Sequence of chain 1.A:
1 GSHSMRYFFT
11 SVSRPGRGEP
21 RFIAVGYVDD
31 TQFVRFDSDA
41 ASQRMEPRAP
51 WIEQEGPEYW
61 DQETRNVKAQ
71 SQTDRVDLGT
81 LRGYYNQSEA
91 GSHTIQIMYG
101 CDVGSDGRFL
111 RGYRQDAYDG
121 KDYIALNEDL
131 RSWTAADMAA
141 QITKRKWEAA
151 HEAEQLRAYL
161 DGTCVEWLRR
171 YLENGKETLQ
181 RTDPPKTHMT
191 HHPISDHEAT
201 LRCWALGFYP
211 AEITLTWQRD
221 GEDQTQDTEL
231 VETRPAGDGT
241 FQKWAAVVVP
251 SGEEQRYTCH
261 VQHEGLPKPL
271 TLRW

Binding-site contacts:
Ligand atom C contacts residue LYS146 of chain 1.A at 3.4 Å.
Ligand atom CB contacts residue ASP77 of chain 1.A at 3.4 Å.
Ligand atom N contacts residue GLU63 of chain 1.A at 2.9 Å (salt-bridge).
Ligand atom CA contacts residue GLU63 of chain 1.A at 3.3 Å.
Ligand atom O contacts residue TYR159 of chain 1.A at 2.6 Å (h-bond).
Ligand atom O contacts residue LYS146 of chain 1.A at 3.1 Å (salt-bridge).
Ligand atom OG contacts residue THR73 of chain 1.A at 2.7 Å (h-bond).
Ligand atom CB contacts residue THR73 of chain 1.A at 3.2 Å.
Ligand atom CB contacts residue ASN66 of chain 1.A at 3.4 Å.
Ligand atom O contacts residue TYR7 of chain 1.A at 3.5 Å.
Ligand atom N contacts residue TYR7 of chain 1.A at 2.9 Å (h-bond).
Ligand atom CB contacts residue GLU63 of chain 1.A at 3.4 Å.
Ligand atom C contacts residue TYR7 of chain 1.A at 3.3 Å (hydrophobic).
Ligand atom C contacts residue GLU63 of chain 1.A at 3.6 Å.
Ligand atom N contacts residue TYR171 of chain 1.A at 2.7 Å (h-bond).
Ligand atom CB contacts residue GLN70 of chain 1.A at 3.4 Å.
Ligand atom OG1 contacts residue LYS146 of chain 1.A at 2.7 Å (salt-bridge).
Ligand atom CA contacts residue TYR171 of chain 1.A at 3.5 Å (hydrophobic).
Ligand atom O contacts residue TRP147 of chain 1.A at 2.9 Å (h-bond).
Ligand atom NZ contacts residue ASP116 of chain 1.A at 2.6 Å (salt-bridge).
Ligand atom OXT contacts residue TYR84 of chain 1.A at 3.5 Å (h-bond).
Ligand atom CA contacts residue TYR7 of chain 1.A at 3.2 Å (hydrophobic).
Ligand atom N contacts residue ASP77 of chain 1.A at 2.8 Å (salt-bridge).
Ligand atom CB contacts residue THR143 of chain 1.A at 3.4 Å.
Ligand atom N contacts residue TYR159 of chain 1.A at 3.5 Å.
Ligand atom CD1 contacts residue VAL67 of chain 1.A at 3.2 Å (hydrophobic).
Ligand atom N contacts residue TYR99 of chain 1.A at 2.9 Å (h-bond).
Ligand atom CE contacts residue ASP116 of chain 1.A at 3.4 Å.
Ligand atom CG2 contacts residue TYR7 of chain 1.A at 3.3 Å (hydrophobic).
Ligand atom O contacts residue TRP147 of chain 1.A at 3.5 Å.
Ligand atom CD1 contacts residue ASN66 of chain 1.A at 3.4 Å.
Ligand atom CG contacts residue ASP77 of chain 1.A at 3.4 Å.
Ligand atom CB contacts residue TRP167 of chain 1.A at 3.6 Å (hydrophobic).
Ligand atom OXT contacts residue THR143 of chain 1.A at 2.8 Å (h-bond).
Ligand atom O contacts residue LYS146 of chain 1.A at 2.9 Å (salt-bridge).
Ligand atom C contacts residue ASP77 of chain 1.A at 3.5 Å.
Ligand atom CB contacts residue TYR99 of chain 1.A at 3.3 Å (hydrophobic).
Ligand atom CA contacts residue ASP77 of chain 1.A at 3.4 Å.
Ligand atom CB contacts residue TYR99 of chain 1.A at 3.4 Å (hydrophobic).
Ligand atom CE contacts residue GLU152 of chain 1.A at 3.3 Å.

A small-molecule ligand and the protein it binds are described below.
Small molecule (SMILES): CC[C@H](C)[C@H](NC(=O)[C@H](C)N)C(=O)N[C@@H](Cc1ccccc1)C(=O)N[C@@H](CCC(N)=O)C(=O)N[C@@H](CO)C(=O)N[C@@H](CO)C(=O)N[C@@H](CCSC)C(=O)N[C@H](C(=O)N[C@@H](CCCCN)C(=O)O)[C@@H](C)O